This protein binds this small molecule.
Small molecule (SMILES): O=C(Nc1nccs1)[C@@H]1C[C@H]1c1ccccc1

Binding-site contacts:
Ligand atom C4 contacts residue GLY233 of chain 1.A at 4.3 Å.
Ligand atom N2 contacts residue MET232 of chain 1.A at 4.0 Å.
Ligand atom C1 contacts residue ASP188 of chain 1.A at 3.9 Å.
Ligand atom C9 contacts residue MET186 of chain 1.A at 4.5 Å (hydrophobic).
Ligand atom O1 contacts residue ASP188 of chain 1.A at 4.1 Å.
Ligand atom C1 contacts residue ASP187 of chain 1.A at 4.2 Å.
Ligand atom O1 contacts residue ASP187 of chain 1.A at 3.2 Å.
Ligand atom C6 contacts residue MET186 of chain 1.A at 3.9 Å (hydrophobic).
Ligand atom C3 contacts residue LEU230 of chain 1.A at 3.9 Å (hydrophobic).
Ligand atom N2 contacts residue ASP188 of chain 1.A at 3.5 Å (salt-bridge).
Ligand atom C4 contacts residue LEU230 of chain 1.A at 4.2 Å (hydrophobic).
Ligand atom C4 contacts residue MET232 of chain 1.A at 4.1 Å (hydrophobic).
Ligand atom C3 contacts residue MET232 of chain 1.A at 3.4 Å (hydrophobic).
Ligand atom N1 contacts residue ASP188 of chain 1.A at 3.3 Å (salt-bridge).
Ligand atom C3 contacts residue GLY233 of chain 1.A at 4.0 Å.
Ligand atom C2 contacts residue ASP188 of chain 1.A at 3.7 Å.

Sequence of chain 1.A:
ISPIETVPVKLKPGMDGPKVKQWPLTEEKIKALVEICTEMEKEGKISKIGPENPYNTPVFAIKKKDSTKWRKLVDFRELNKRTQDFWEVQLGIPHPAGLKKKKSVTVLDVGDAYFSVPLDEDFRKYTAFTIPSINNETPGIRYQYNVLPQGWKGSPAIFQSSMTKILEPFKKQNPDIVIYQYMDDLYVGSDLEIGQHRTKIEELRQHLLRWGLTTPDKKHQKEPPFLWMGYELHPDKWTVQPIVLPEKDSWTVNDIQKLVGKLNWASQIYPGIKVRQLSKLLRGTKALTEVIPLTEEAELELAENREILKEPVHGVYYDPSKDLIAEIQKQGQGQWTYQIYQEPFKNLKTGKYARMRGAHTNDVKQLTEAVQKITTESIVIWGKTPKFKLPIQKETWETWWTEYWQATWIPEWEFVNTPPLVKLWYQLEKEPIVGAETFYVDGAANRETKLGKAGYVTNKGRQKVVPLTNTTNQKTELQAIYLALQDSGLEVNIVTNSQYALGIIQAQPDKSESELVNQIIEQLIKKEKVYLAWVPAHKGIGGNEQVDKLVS